Sequence of chain 6.C:
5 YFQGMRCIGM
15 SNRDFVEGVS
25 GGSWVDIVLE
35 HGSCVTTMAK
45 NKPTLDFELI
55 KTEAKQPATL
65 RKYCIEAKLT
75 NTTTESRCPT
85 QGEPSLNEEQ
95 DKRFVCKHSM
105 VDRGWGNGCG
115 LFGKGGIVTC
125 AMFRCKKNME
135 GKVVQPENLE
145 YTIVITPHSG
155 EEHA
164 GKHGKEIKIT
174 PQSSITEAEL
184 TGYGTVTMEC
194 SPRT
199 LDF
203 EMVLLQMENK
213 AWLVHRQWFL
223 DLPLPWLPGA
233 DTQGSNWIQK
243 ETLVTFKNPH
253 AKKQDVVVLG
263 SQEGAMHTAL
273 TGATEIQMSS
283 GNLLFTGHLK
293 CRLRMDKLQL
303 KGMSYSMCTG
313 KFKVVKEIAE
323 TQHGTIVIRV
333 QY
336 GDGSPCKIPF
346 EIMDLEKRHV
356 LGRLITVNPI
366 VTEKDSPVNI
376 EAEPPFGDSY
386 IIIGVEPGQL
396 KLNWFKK

Binding-site contacts:
Ligand atom C3 contacts residue ASN75 of chain 6.C at 3.5 Å.
Ligand atom O6 contacts residue ASN75 of chain 6.C at 3.8 Å.
Ligand atom C4 contacts residue ASN75 of chain 6.C at 4.0 Å.
Ligand atom O3 contacts residue NAG1 of chain 6.T at 2.4 Å (h-bond).
Ligand atom C8 contacts residue ASN75 of chain 6.C at 3.0 Å.
Ligand atom C6 contacts residue THR48 of chain 6.D at 4.4 Å.
Ligand atom O7 contacts residue ASN75 of chain 6.C at 3.2 Å (h-bond).
Ligand atom C3 contacts residue NAG1 of chain 6.T at 3.3 Å.
Ligand atom C7 contacts residue ASN75 of chain 6.C at 2.8 Å.
Ligand atom N2 contacts residue ASN75 of chain 6.C at 3.0 Å (h-bond).
Ligand atom C7 contacts residue MET126 of chain 6.C at 3.8 Å (hydrophobic).
Ligand atom O5 contacts residue ASN75 of chain 6.C at 2.1 Å (h-bond).
Ligand atom C5 contacts residue ASN75 of chain 6.C at 3.2 Å.
Ligand atom O5 contacts residue THR48 of chain 6.D at 4.0 Å.
Ligand atom O4 contacts residue NAG1 of chain 6.T at 1.6 Å.
Ligand atom C6 contacts residue CYS45 of chain 6.D at 4.4 Å (hydrophobic).
Ligand atom C2 contacts residue NAG1 of chain 6.T at 4.1 Å.
Ligand atom C8 contacts residue MET126 of chain 6.C at 3.7 Å (hydrophobic).
Ligand atom C8 contacts residue PHE98 of chain 6.C at 3.6 Å (hydrophobic).
Ligand atom O6 contacts residue CYS45 of chain 6.D at 3.4 Å (h-bond).
Ligand atom O6 contacts residue THR48 of chain 6.D at 4.0 Å.
Ligand atom C6 contacts residue NAG1 of chain 6.T at 3.4 Å.
Ligand atom C2 contacts residue ASN75 of chain 6.C at 2.6 Å.
Ligand atom O6 contacts residue GLU46 of chain 6.D at 3.8 Å.
Ligand atom C6 contacts residue ASN75 of chain 6.C at 3.8 Å.
Ligand atom C1 contacts residue ASN75 of chain 6.C at 1.3 Å.
Ligand atom C4 contacts residue NAG1 of chain 6.T at 2.9 Å.
Ligand atom O6 contacts residue NAG1 of chain 6.T at 4.1 Å.
Ligand atom O7 contacts residue MET126 of chain 6.C at 3.1 Å.
Ligand atom C5 contacts residue NAG1 of chain 6.T at 3.7 Å.

Sequence of chain 6.D:
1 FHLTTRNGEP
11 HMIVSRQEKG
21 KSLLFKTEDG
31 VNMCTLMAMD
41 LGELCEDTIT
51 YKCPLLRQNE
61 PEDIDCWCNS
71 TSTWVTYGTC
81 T

The small molecule below binds the protein below.
Small molecule (SMILES): CC(=O)N[C@@H]1[C@@H](O)[C@H](O)[C@@H](CO)O[C@H]1O